Sequence of chain 2.B:
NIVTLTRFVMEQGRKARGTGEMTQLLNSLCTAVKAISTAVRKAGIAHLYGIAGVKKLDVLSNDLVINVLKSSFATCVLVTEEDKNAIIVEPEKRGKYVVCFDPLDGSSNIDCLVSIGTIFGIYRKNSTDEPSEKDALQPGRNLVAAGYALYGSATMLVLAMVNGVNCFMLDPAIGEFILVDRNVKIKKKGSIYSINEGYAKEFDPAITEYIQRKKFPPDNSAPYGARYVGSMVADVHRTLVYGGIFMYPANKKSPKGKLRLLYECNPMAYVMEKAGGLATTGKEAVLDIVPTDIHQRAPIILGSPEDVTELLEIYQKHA

A protein and the small-molecule ligand that binds it are described below.
Small molecule (SMILES): O=P(O)(O)OC[C@H]1O[C@](O)(CO)[C@@H](O)[C@@H]1O

Sequence of chain 2.A:
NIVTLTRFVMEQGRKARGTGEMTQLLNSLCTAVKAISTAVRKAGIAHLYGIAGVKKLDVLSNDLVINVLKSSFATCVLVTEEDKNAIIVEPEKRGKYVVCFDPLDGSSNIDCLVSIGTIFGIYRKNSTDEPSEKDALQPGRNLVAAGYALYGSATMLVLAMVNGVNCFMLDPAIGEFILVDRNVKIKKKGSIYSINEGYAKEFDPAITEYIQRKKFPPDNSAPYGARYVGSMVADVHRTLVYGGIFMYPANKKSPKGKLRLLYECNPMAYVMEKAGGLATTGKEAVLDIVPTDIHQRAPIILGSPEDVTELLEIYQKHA

Binding-site contacts:
Ligand atom O2 contacts residue GLY246 of chain 2.A at 3.9 Å.
Ligand atom O1P contacts residue TYR264 of chain 2.A at 2.5 Å (h-bond).
Ligand atom C2 contacts residue LYS274 of chain 2.A at 3.8 Å.
Ligand atom O6 contacts residue LYS274 of chain 2.A at 3.0 Å (salt-bridge).
Ligand atom C6 contacts residue GLY246 of chain 2.A at 3.8 Å.
Ligand atom O2P contacts residue ARG243 of chain 2.B at 3.6 Å (salt-bridge).
Ligand atom O1 contacts residue ASP121 of chain 2.A at 3.3 Å (salt-bridge).
Ligand atom C6 contacts residue TYR244 of chain 2.A at 3.6 Å (hydrophobic).
Ligand atom C4 contacts residue GLY246 of chain 2.A at 3.5 Å.
Ligand atom O3 contacts residue MET248 of chain 2.A at 2.8 Å (h-bond).
Ligand atom O2P contacts residue TYR244 of chain 2.A at 2.7 Å (h-bond).
Ligand atom O1P contacts residue ASN212 of chain 2.A at 3.9 Å.
Ligand atom C1 contacts residue GLU280 of chain 2.A at 3.5 Å.
Ligand atom C3 contacts residue ASP121 of chain 2.A at 3.7 Å.
Ligand atom P contacts residue TYR244 of chain 2.A at 3.9 Å.
Ligand atom P contacts residue TYR264 of chain 2.A at 3.6 Å.
Ligand atom O5 contacts residue LYS274 of chain 2.A at 2.8 Å (salt-bridge).
Ligand atom O4 contacts residue MET248 of chain 2.A at 3.4 Å (h-bond).
Ligand atom P contacts residue ASN212 of chain 2.A at 3.7 Å.
Ligand atom O2 contacts residue GLY122 of chain 2.A at 3.9 Å.
Ligand atom O3 contacts residue GLY122 of chain 2.A at 3.8 Å.
Ligand atom C6 contacts residue LYS274 of chain 2.A at 3.8 Å.
Ligand atom O3 contacts residue SER247 of chain 2.A at 3.6 Å.
Ligand atom O1P contacts residue LYS274 of chain 2.A at 3.9 Å.
Ligand atom O1P contacts residue TYR215 of chain 2.A at 2.9 Å (h-bond).
Ligand atom C4 contacts residue MET248 of chain 2.A at 3.6 Å (hydrophobic).
Ligand atom P contacts residue ARG243 of chain 2.B at 3.9 Å.
Ligand atom P contacts residue LYS274 of chain 2.A at 4.0 Å.
Ligand atom O3P contacts residue ARG243 of chain 2.B at 2.8 Å (salt-bridge).
Ligand atom O3 contacts residue ASP121 of chain 2.A at 2.7 Å (salt-bridge).
Ligand atom O6 contacts residue TYR264 of chain 2.A at 3.3 Å.
Ligand atom C5 contacts residue LYS274 of chain 2.A at 3.8 Å.
Ligand atom C3 contacts residue MET248 of chain 2.A at 3.6 Å (hydrophobic).
Ligand atom O1P contacts residue LYS269 of chain 2.A at 3.4 Å (salt-bridge).
Ligand atom O2P contacts residue TYR264 of chain 2.A at 3.7 Å.
Ligand atom O1 contacts residue GLU280 of chain 2.A at 2.3 Å (salt-bridge).
Ligand atom C3 contacts residue LEU275 of chain 2.A at 4.0 Å (hydrophobic).
Ligand atom O2P contacts residue ASN212 of chain 2.A at 2.9 Å (h-bond).
Ligand atom C1 contacts residue LYS274 of chain 2.A at 3.9 Å.
Ligand atom O6 contacts residue TYR244 of chain 2.A at 3.9 Å.